Binding-site contacts:
Ligand atom C7 contacts residue GLU147 of chain 2.B at 2.9 Å.
Ligand atom C1 contacts residue THR156 of chain 2.B at 4.0 Å.
Ligand atom C8 contacts residue ASN154 of chain 2.B at 4.0 Å.
Ligand atom N2 contacts residue GLU147 of chain 2.B at 2.7 Å (salt-bridge).
Ligand atom O7 contacts residue GLU147 of chain 2.B at 3.6 Å.
Ligand atom O7 contacts residue THR156 of chain 2.B at 4.2 Å.
Ligand atom O6 contacts residue GLU150 of chain 2.B at 3.8 Å.
Ligand atom O7 contacts residue ASN154 of chain 2.B at 3.1 Å (h-bond).
Ligand atom C6 contacts residue GLU147 of chain 2.B at 4.1 Å.
Ligand atom O5 contacts residue ASN154 of chain 2.B at 2.4 Å (h-bond).
Ligand atom O3 contacts residue GLU147 of chain 2.B at 3.9 Å.
Ligand atom C6 contacts residue THR156 of chain 2.B at 3.9 Å.
Ligand atom C5 contacts residue THR156 of chain 2.B at 3.5 Å.
Ligand atom C5 contacts residue ASN154 of chain 2.B at 3.6 Å.
Ligand atom O5 contacts residue THR156 of chain 2.B at 3.6 Å.
Ligand atom C1 contacts residue GLU150 of chain 2.B at 4.4 Å.
Ligand atom N2 contacts residue ASN154 of chain 2.B at 2.9 Å (h-bond).
Ligand atom C3 contacts residue GLU147 of chain 2.B at 4.1 Å.
Ligand atom C2 contacts residue GLU147 of chain 2.B at 3.9 Å.
Ligand atom O5 contacts residue SER151 of chain 2.B at 4.1 Å.
Ligand atom C3 contacts residue ASN154 of chain 2.B at 3.9 Å.
Ligand atom O6 contacts residue SER151 of chain 2.B at 3.9 Å.
Ligand atom C1 contacts residue ASN154 of chain 2.B at 1.4 Å.
Ligand atom C7 contacts residue ASN154 of chain 2.B at 3.1 Å.
Ligand atom C6 contacts residue SER151 of chain 2.B at 3.8 Å.
Ligand atom C2 contacts residue ASN154 of chain 2.B at 2.5 Å.
Ligand atom C4 contacts residue ASN154 of chain 2.B at 4.2 Å.
Ligand atom C8 contacts residue GLU147 of chain 2.B at 3.2 Å.
Ligand atom O5 contacts residue GLU150 of chain 2.B at 4.0 Å.
Ligand atom O6 contacts residue GLU147 of chain 2.B at 3.4 Å (salt-bridge).

Sequence of chain 2.B:
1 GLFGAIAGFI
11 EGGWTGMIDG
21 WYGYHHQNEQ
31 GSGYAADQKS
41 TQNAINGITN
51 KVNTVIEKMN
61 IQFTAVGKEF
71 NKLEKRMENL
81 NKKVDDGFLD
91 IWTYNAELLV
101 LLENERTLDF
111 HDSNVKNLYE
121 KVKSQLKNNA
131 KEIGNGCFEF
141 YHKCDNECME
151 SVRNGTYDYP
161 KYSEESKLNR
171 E

The protein below binds the small molecule below.
Small molecule (SMILES): CC(=O)N[C@H]1[C@H](O[C@H]2[C@H](O)[C@@H](NC(C)=O)CO[C@@H]2CO)O[C@H](CO)[C@@H](O)[C@@H]1O